Binding-site contacts:
Ligand atom C5 contacts residue ASN99 of chain 1.A at 2.9 Å.
Ligand atom O7 contacts residue ASN99 of chain 1.A at 4.3 Å.
Ligand atom N2 contacts residue LEU8 of chain 1.A at 4.0 Å.
Ligand atom O7 contacts residue LEU8 of chain 1.A at 3.0 Å.
Ligand atom C2 contacts residue ASN99 of chain 1.A at 2.4 Å.
Ligand atom O3 contacts residue ASN99 of chain 1.A at 4.3 Å.
Ligand atom C7 contacts residue ASN99 of chain 1.A at 4.0 Å.
Ligand atom C6 contacts residue ASN99 of chain 1.A at 4.2 Å.
Ligand atom C7 contacts residue LEU8 of chain 1.A at 3.8 Å (hydrophobic).
Ligand atom N2 contacts residue ASN99 of chain 1.A at 2.8 Å (h-bond).
Ligand atom O5 contacts residue ASN99 of chain 1.A at 2.4 Å (h-bond).
Ligand atom C1 contacts residue ASN99 of chain 1.A at 1.4 Å.
Ligand atom C1 contacts residue LEU8 of chain 1.A at 3.3 Å (hydrophobic).
Ligand atom O7 contacts residue ASN87 of chain 1.A at 4.3 Å.
Ligand atom C4 contacts residue ASN99 of chain 1.A at 3.5 Å.
Ligand atom O4 contacts residue ASN99 of chain 1.A at 4.4 Å.
Ligand atom C2 contacts residue LEU8 of chain 1.A at 3.8 Å (hydrophobic).
Ligand atom C3 contacts residue ASN99 of chain 1.A at 3.0 Å.
Ligand atom O5 contacts residue LEU8 of chain 1.A at 3.9 Å.

This small molecule binds to this protein.
Small molecule (SMILES): CC(=O)N[C@@H]1[C@@H](O)[C@H](O)[C@@H](CO)O[C@H]1O

Sequence of chain 1.A:
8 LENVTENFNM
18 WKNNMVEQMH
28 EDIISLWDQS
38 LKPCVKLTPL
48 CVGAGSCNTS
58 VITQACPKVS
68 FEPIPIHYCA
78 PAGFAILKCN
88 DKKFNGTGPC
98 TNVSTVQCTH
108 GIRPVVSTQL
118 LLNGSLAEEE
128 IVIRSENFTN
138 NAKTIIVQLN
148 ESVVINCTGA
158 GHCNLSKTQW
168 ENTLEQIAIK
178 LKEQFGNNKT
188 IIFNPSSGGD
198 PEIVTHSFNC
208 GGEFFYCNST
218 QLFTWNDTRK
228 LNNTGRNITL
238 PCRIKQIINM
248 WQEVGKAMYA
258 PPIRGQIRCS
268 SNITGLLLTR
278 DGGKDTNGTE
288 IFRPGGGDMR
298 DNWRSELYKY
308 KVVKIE